Binding-site contacts:
Ligand atom O1A contacts residue GLN551 of chain 1.A at 3.0 Å (h-bond).
Ligand atom N6 contacts residue TYR506 of chain 1.A at 3.0 Å (h-bond).
Ligand atom C8 contacts residue VAL797 of chain 1.E at 3.2 Å (hydrophobic).
Ligand atom C3' contacts residue GLN551 of chain 1.A at 3.4 Å.
Ligand atom O1A contacts residue ALA548 of chain 1.A at 3.1 Å.
Ligand atom PB contacts residue LYS549 of chain 1.A at 3.2 Å.
Ligand atom PG contacts residue LYS549 of chain 1.A at 3.4 Å.
Ligand atom C8 contacts residue ALA548 of chain 1.A at 3.3 Å (hydrophobic).
Ligand atom N3B contacts residue GLY546 of chain 1.A at 2.8 Å (h-bond).
Ligand atom O2A contacts residue GLN658 of chain 1.E at 2.8 Å (h-bond).
Ligand atom O3' contacts residue GLU801 of chain 1.E at 2.8 Å (salt-bridge).
Ligand atom N3B contacts residue MG1 of chain 1.U at 3.3 Å.
Ligand atom N3B contacts residue ARG798 of chain 1.E at 3.0 Å (salt-bridge).
Ligand atom O5' contacts residue ALA548 of chain 1.A at 3.1 Å (h-bond).
Ligand atom O2B contacts residue THR547 of chain 1.A at 2.8 Å (h-bond).
Ligand atom O3G contacts residue ARG708 of chain 1.E at 2.7 Å (salt-bridge).
Ligand atom O1A contacts residue SER550 of chain 1.A at 3.1 Å (h-bond).
Ligand atom O3G contacts residue ARG798 of chain 1.E at 2.7 Å (salt-bridge).
Ligand atom O3A contacts residue ARG798 of chain 1.E at 2.9 Å (salt-bridge).
Ligand atom O2' contacts residue GLN551 of chain 1.A at 3.0 Å (h-bond).
Ligand atom C1' contacts residue GLU801 of chain 1.E at 3.3 Å.
Ligand atom O2G contacts residue ARG708 of chain 1.E at 2.7 Å (salt-bridge).
Ligand atom O2B contacts residue LYS549 of chain 1.A at 2.7 Å (salt-bridge).
Ligand atom PG contacts residue ARG798 of chain 1.E at 3.2 Å.
Ligand atom O1B contacts residue MG1 of chain 1.U at 1.9 Å.
Ligand atom O2G contacts residue ARG798 of chain 1.E at 2.9 Å (salt-bridge).
Ligand atom O1G contacts residue ASN651 of chain 1.A at 2.9 Å (h-bond).
Ligand atom N1 contacts residue TYR506 of chain 1.A at 3.0 Å (h-bond).
Ligand atom PB contacts residue MG1 of chain 1.U at 3.0 Å.
Ligand atom O3A contacts residue GLY546 of chain 1.A at 3.4 Å.
Ligand atom O2A contacts residue ARG798 of chain 1.E at 2.9 Å (salt-bridge).
Ligand atom O1G contacts residue LYS549 of chain 1.A at 2.7 Å (salt-bridge).
Ligand atom O1B contacts residue SER550 of chain 1.A at 2.9 Å (h-bond).
Ligand atom O2G contacts residue MG1 of chain 1.U at 2.0 Å.
Ligand atom O3A contacts residue THR547 of chain 1.A at 3.2 Å (h-bond).
Ligand atom PG contacts residue MG1 of chain 1.U at 2.9 Å.
Ligand atom O2A contacts residue GLU657 of chain 1.E at 3.4 Å.
Ligand atom O2B contacts residue ALA548 of chain 1.A at 3.0 Å (h-bond).
Ligand atom O3' contacts residue GLN551 of chain 1.A at 3.3 Å (h-bond).
Ligand atom N3B contacts residue LYS549 of chain 1.A at 3.0 Å (salt-bridge).

Sequence of chain 1.A:
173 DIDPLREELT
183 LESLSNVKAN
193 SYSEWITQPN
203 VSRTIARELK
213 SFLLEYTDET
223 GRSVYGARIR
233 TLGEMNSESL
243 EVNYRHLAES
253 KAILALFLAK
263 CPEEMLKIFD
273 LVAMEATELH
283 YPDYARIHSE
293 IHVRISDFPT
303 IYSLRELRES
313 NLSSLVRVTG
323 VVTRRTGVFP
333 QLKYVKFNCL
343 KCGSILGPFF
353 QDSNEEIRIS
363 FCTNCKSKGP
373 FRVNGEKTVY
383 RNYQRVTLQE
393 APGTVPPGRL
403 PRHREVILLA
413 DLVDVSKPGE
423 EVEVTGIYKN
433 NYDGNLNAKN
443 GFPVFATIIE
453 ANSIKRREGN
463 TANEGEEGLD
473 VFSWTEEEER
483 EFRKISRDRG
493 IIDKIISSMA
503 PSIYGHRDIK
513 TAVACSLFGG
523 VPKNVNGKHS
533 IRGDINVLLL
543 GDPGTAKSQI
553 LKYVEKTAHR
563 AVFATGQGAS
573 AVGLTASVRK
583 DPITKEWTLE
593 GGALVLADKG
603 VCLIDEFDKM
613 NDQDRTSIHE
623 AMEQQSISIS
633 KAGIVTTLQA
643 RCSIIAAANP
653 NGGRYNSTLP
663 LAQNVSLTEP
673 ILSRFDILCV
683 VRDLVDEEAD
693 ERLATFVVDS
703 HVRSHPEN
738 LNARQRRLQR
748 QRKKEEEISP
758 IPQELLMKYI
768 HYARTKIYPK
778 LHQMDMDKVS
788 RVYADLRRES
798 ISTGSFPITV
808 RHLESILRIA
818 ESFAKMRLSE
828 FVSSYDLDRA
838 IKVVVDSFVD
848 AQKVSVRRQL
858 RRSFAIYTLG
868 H

Sequence of chain 1.E:
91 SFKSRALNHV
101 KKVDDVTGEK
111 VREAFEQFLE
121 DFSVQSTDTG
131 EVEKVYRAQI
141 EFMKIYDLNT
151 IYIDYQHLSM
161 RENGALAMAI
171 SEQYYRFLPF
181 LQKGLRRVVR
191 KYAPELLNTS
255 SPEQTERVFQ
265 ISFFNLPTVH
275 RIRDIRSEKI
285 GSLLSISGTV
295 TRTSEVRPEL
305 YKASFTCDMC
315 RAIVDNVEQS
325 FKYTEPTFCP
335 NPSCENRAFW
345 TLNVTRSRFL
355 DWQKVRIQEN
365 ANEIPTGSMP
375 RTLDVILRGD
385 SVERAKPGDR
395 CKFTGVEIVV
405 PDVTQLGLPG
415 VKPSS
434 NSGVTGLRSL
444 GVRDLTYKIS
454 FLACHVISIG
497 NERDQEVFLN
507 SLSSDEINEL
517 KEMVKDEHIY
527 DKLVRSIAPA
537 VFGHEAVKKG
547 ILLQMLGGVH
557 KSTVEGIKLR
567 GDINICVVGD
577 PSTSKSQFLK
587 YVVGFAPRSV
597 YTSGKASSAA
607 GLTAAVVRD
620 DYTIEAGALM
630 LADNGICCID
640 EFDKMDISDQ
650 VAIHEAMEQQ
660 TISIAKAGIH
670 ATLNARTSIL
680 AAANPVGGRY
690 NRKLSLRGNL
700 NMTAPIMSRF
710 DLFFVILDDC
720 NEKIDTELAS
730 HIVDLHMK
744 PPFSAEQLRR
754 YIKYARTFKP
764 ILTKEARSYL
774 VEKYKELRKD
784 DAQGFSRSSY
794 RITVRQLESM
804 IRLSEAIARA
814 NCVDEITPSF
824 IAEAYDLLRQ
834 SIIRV

This protein binds this small molecule.
Small molecule (SMILES): Nc1ncnc2c1ncn2[C@@H]1O[C@H](CO[P](=O)(O)O[P](=O)(O)NP(=O)(O)O)[C@@H](O)[C@H]1O